The small molecule below binds the protein below.
Small molecule (SMILES): CC(=O)N[C@@H]1[C@@H](O)[C@H](O)[C@@H](CO)O[C@H]1O

Binding-site contacts:
Ligand atom C2 contacts residue ASN118 of chain 1.A at 2.5 Å.
Ligand atom C5 contacts residue ASN118 of chain 1.A at 3.6 Å.
Ligand atom N2 contacts residue TRP168 of chain 1.A at 3.9 Å.
Ligand atom C2 contacts residue GLU166 of chain 1.A at 4.4 Å.
Ligand atom N2 contacts residue ASN118 of chain 1.A at 2.9 Å (h-bond).
Ligand atom C7 contacts residue TRP168 of chain 1.A at 3.5 Å (hydrophobic).
Ligand atom C8 contacts residue GLU166 of chain 1.A at 3.9 Å.
Ligand atom C8 contacts residue VAL117 of chain 1.A at 4.4 Å (hydrophobic).
Ligand atom O7 contacts residue HIS167 of chain 1.A at 4.1 Å.
Ligand atom O3 contacts residue ASP4 of chain 1.B at 4.1 Å.
Ligand atom C7 contacts residue ASN118 of chain 1.A at 3.4 Å.
Ligand atom O5 contacts residue GLU166 of chain 1.A at 4.2 Å.
Ligand atom C7 contacts residue GLU166 of chain 1.A at 4.1 Å.
Ligand atom C8 contacts residue VAL116 of chain 1.A at 3.8 Å (hydrophobic).
Ligand atom O7 contacts residue GLU166 of chain 1.A at 3.8 Å.
Ligand atom C1 contacts residue GLU166 of chain 1.A at 4.2 Å.
Ligand atom C1 contacts residue ASN118 of chain 1.A at 1.4 Å.
Ligand atom O7 contacts residue ASN118 of chain 1.A at 3.5 Å (h-bond).
Ligand atom C8 contacts residue TRP168 of chain 1.A at 3.4 Å (hydrophobic).
Ligand atom O5 contacts residue ASN118 of chain 1.A at 2.3 Å (h-bond).
Ligand atom O7 contacts residue TRP168 of chain 1.A at 3.9 Å.
Ligand atom C8 contacts residue HIS167 of chain 1.A at 4.0 Å.
Ligand atom C3 contacts residue ASN118 of chain 1.A at 3.8 Å.
Ligand atom C4 contacts residue ASN118 of chain 1.A at 4.2 Å.
Ligand atom O3 contacts residue TRP168 of chain 1.A at 3.5 Å (h-bond).

Sequence of chain 1.B:
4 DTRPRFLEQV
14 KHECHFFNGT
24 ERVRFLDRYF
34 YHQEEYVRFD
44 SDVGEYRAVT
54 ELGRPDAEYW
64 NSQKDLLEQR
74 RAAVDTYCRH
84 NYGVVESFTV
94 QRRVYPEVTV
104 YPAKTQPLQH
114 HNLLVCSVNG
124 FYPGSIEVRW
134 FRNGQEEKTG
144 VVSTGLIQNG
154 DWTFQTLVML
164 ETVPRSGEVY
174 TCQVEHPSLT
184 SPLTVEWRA

Sequence of chain 1.A:
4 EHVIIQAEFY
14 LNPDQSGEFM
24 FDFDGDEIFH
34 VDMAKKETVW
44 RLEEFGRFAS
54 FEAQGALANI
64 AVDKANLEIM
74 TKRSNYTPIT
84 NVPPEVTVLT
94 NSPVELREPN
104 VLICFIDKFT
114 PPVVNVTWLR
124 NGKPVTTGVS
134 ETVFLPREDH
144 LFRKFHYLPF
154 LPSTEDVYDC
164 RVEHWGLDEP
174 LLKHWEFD